The small molecule below binds the protein below.
Small molecule (SMILES): CC(=O)N[C@@H]1[C@@H](O)[C@H](O)[C@@H](CO)O[C@H]1O

Sequence of chain 1.A:
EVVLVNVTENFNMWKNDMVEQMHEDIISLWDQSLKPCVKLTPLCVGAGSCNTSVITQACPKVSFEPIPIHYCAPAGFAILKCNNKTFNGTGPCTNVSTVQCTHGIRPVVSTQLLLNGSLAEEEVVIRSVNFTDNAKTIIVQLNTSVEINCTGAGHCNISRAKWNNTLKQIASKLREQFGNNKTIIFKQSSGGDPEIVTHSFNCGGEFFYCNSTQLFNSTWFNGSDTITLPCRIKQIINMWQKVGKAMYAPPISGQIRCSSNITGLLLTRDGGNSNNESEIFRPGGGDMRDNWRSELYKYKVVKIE

Binding-site contacts:
Ligand atom C5 contacts residue ASN215 of chain 1.A at 3.7 Å.
Ligand atom O5 contacts residue THR217 of chain 1.A at 3.7 Å.
Ligand atom C4 contacts residue ASN215 of chain 1.A at 4.2 Å.
Ligand atom C2 contacts residue THR217 of chain 1.A at 3.5 Å.
Ligand atom C1 contacts residue ASN215 of chain 1.A at 1.4 Å.
Ligand atom C3 contacts residue ASN215 of chain 1.A at 3.8 Å.
Ligand atom C7 contacts residue THR217 of chain 1.A at 4.1 Å.
Ligand atom C2 contacts residue ASN215 of chain 1.A at 2.5 Å.
Ligand atom C7 contacts residue ASN215 of chain 1.A at 2.8 Å.
Ligand atom O5 contacts residue ASN215 of chain 1.A at 2.4 Å (h-bond).
Ligand atom C8 contacts residue ASN215 of chain 1.A at 3.0 Å.
Ligand atom O7 contacts residue THR217 of chain 1.A at 3.2 Å.
Ligand atom O6 contacts residue ASN215 of chain 1.A at 4.3 Å.
Ligand atom C1 contacts residue THR217 of chain 1.A at 3.8 Å.
Ligand atom N2 contacts residue ASN215 of chain 1.A at 2.9 Å (h-bond).
Ligand atom C8 contacts residue PRO246 of chain 1.A at 3.7 Å (hydrophobic).
Ligand atom C8 contacts residue GLN218 of chain 1.A at 3.7 Å.
Ligand atom O7 contacts residue ASN215 of chain 1.A at 3.3 Å (h-bond).
Ligand atom N2 contacts residue THR217 of chain 1.A at 4.3 Å.
Ligand atom O7 contacts residue GLN218 of chain 1.A at 3.9 Å.
Ligand atom C3 contacts residue THR217 of chain 1.A at 4.5 Å.